This small molecule binds to this protein.
Small molecule (SMILES): OC[C@H]1O[C@H](O[C@@H]2CO[C@H](CO)[C@@H](O)[C@@H]2O)[C@@H](O)[C@@H](O)[C@@H]1O

Binding-site contacts:
Ligand atom C1 contacts residue MAN4 of chain 1.L at 3.2 Å.
Ligand atom C2 contacts residue MAN4 of chain 1.L at 3.7 Å.
Ligand atom C3 contacts residue MAN2 of chain 1.N at 4.3 Å.
Ligand atom O5 contacts residue MAN4 of chain 1.L at 3.4 Å (h-bond).
Ligand atom C2 contacts residue MAN2 of chain 1.N at 4.2 Å.
Ligand atom O2 contacts residue MAN2 of chain 1.N at 3.1 Å (h-bond).
Ligand atom C6 contacts residue MAN4 of chain 1.L at 4.3 Å.
Ligand atom O4 contacts residue MAN4 of chain 1.L at 4.3 Å.
Ligand atom C4 contacts residue MAN4 of chain 1.L at 3.8 Å.
Ligand atom C3 contacts residue MAN4 of chain 1.L at 3.5 Å.
Ligand atom C4 contacts residue MAN2 of chain 1.N at 4.5 Å.
Ligand atom O3 contacts residue MAN2 of chain 1.N at 3.9 Å.
Ligand atom C5 contacts residue MAN4 of chain 1.L at 3.1 Å.